Binding-site contacts:
Ligand atom O4 contacts residue CYS11 of chain 2.C at 2.9 Å (h-bond).
Ligand atom O1' contacts residue HBD1 of chain 2.I at 2.5 Å (h-bond).
Ligand atom C6 contacts residue LEU16 of chain 2.C at 4.4 Å (hydrophobic).
Ligand atom C6 contacts residue CYS11 of chain 2.C at 4.1 Å (hydrophobic).
Ligand atom C2 contacts residue LEU11 of chain 2.D at 4.1 Å (hydrophobic).
Ligand atom N1' contacts residue HIS5 of chain 3.D at 4.4 Å.
Ligand atom C2 contacts residue HIS10 of chain 2.D at 4.3 Å.
Ligand atom C5 contacts residue LEU16 of chain 2.C at 4.4 Å (hydrophobic).
Ligand atom C4 contacts residue HIS5 of chain 3.D at 3.9 Å.
Ligand atom N1' contacts residue ALA14 of chain 2.D at 4.5 Å.
Ligand atom C1' contacts residue HBD1 of chain 2.I at 3.6 Å.
Ligand atom C3 contacts residue LEU11 of chain 2.D at 3.7 Å (hydrophobic).
Ligand atom O1' contacts residue HIS10 of chain 2.D at 3.6 Å.
Ligand atom C2 contacts residue LEU6 of chain 3.D at 4.1 Å (hydrophobic).
Ligand atom C5 contacts residue HIS5 of chain 3.D at 3.7 Å.
Ligand atom O4 contacts residue ILE10 of chain 2.C at 3.6 Å.
Ligand atom C2 contacts residue HIS5 of chain 3.D at 4.0 Å.
Ligand atom C3 contacts residue CYS6 of chain 2.C at 3.5 Å (hydrophobic).
Ligand atom C1' contacts residue ALA14 of chain 2.D at 4.2 Å (hydrophobic).
Ligand atom C5 contacts residue CYS11 of chain 2.C at 3.3 Å (hydrophobic).
Ligand atom C1' contacts residue HIS5 of chain 3.D at 4.4 Å.
Ligand atom C3 contacts residue HIS5 of chain 3.D at 3.9 Å.
Ligand atom O4 contacts residue CYS6 of chain 2.C at 2.7 Å (h-bond).
Ligand atom C4 contacts residue CYS11 of chain 2.C at 3.8 Å (hydrophobic).
Ligand atom N1' contacts residue HBD1 of chain 2.I at 3.9 Å.
Ligand atom O1' contacts residue ALA14 of chain 2.D at 4.1 Å.
Ligand atom C3 contacts residue LEU6 of chain 3.D at 4.3 Å (hydrophobic).
Ligand atom C6 contacts residue HIS5 of chain 3.D at 3.5 Å.
Ligand atom O4 contacts residue SER9 of chain 2.C at 3.6 Å (h-bond).
Ligand atom C1 contacts residue HIS5 of chain 3.D at 3.8 Å.
Ligand atom C4 contacts residue LEU11 of chain 2.D at 4.3 Å (hydrophobic).
Ligand atom C4 contacts residue CYS6 of chain 2.C at 3.6 Å (hydrophobic).

A protein and the small-molecule ligand that binds it are described below.
Small molecule (SMILES): NC(=O)c1ccc(O)cc1

Sequence of chain 3.D:
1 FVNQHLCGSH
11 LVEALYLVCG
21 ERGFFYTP

Sequence of chain 2.D:
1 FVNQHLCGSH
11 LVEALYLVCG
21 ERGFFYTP

Sequence of chain 2.C:
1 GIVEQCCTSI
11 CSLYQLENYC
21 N